Binding-site contacts:
Ligand atom C4 contacts residue ARG241 of chain 2.D at 2.9 Å.
Ligand atom C6 contacts residue MET202 of chain 2.D at 4.2 Å (hydrophobic).
Ligand atom N2 contacts residue HIS70 of chain 1.C at 2.8 Å (h-bond).
Ligand atom O7 contacts residue HIS70 of chain 1.C at 3.9 Å.
Ligand atom C3 contacts residue HIS70 of chain 1.C at 4.5 Å.
Ligand atom C4 contacts residue ASN71 of chain 1.C at 3.0 Å.
Ligand atom C1 contacts residue ASN71 of chain 1.C at 1.5 Å.
Ligand atom C5 contacts residue ARG241 of chain 2.D at 3.9 Å.
Ligand atom C5 contacts residue ASN71 of chain 1.C at 2.8 Å.
Ligand atom C7 contacts residue HIS70 of chain 1.C at 3.0 Å.
Ligand atom O4 contacts residue ASN71 of chain 1.C at 2.6 Å (h-bond).
Ligand atom C8 contacts residue ALA26 of chain 1.C at 4.0 Å (hydrophobic).
Ligand atom O4 contacts residue ARG241 of chain 2.D at 3.4 Å (salt-bridge).
Ligand atom C6 contacts residue ARG241 of chain 2.D at 3.7 Å.
Ligand atom O3 contacts residue ASN71 of chain 1.C at 4.3 Å.
Ligand atom C8 contacts residue HIS70 of chain 1.C at 2.8 Å.
Ligand atom O5 contacts residue ASN71 of chain 1.C at 2.4 Å (h-bond).
Ligand atom C2 contacts residue ASN71 of chain 1.C at 2.5 Å.
Ligand atom C6 contacts residue ASN71 of chain 1.C at 4.3 Å.
Ligand atom C1 contacts residue HIS70 of chain 1.C at 2.8 Å.
Ligand atom O3 contacts residue HIS70 of chain 1.C at 4.5 Å.
Ligand atom O3 contacts residue ARG241 of chain 2.D at 3.8 Å.
Ligand atom C3 contacts residue ASN71 of chain 1.C at 3.3 Å.
Ligand atom C3 contacts residue ARG241 of chain 2.D at 3.7 Å.
Ligand atom O5 contacts residue HIS70 of chain 1.C at 4.0 Å.
Ligand atom C2 contacts residue HIS70 of chain 1.C at 2.9 Å.
Ligand atom N2 contacts residue ASN71 of chain 1.C at 2.7 Å (h-bond).
Ligand atom C7 contacts residue ASN71 of chain 1.C at 3.9 Å.
Ligand atom C8 contacts residue PRO27 of chain 1.C at 4.0 Å (hydrophobic).

Sequence of chain 2.D:
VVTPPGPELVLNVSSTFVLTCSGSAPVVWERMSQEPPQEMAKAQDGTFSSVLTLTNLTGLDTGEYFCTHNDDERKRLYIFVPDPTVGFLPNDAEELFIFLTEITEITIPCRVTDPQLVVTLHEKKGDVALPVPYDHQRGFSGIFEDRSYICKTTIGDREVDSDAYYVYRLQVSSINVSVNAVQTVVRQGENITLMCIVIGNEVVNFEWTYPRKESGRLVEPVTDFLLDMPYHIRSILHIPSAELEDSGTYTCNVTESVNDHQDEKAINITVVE

Sequence of chain 1.C:
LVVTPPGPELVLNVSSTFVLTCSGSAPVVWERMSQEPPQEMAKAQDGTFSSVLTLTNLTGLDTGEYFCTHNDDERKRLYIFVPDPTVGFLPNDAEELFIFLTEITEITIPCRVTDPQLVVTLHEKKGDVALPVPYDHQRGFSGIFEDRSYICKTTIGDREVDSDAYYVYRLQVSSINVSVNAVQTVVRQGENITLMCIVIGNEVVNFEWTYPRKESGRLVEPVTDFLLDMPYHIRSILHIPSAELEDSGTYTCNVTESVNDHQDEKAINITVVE

The small molecule below binds the protein below.
Small molecule (SMILES): CC(=O)N[C@@H]1[C@@H](O)[C@H](O)[C@@H](CO)O[C@H]1O